Sequence of chain 1.B:
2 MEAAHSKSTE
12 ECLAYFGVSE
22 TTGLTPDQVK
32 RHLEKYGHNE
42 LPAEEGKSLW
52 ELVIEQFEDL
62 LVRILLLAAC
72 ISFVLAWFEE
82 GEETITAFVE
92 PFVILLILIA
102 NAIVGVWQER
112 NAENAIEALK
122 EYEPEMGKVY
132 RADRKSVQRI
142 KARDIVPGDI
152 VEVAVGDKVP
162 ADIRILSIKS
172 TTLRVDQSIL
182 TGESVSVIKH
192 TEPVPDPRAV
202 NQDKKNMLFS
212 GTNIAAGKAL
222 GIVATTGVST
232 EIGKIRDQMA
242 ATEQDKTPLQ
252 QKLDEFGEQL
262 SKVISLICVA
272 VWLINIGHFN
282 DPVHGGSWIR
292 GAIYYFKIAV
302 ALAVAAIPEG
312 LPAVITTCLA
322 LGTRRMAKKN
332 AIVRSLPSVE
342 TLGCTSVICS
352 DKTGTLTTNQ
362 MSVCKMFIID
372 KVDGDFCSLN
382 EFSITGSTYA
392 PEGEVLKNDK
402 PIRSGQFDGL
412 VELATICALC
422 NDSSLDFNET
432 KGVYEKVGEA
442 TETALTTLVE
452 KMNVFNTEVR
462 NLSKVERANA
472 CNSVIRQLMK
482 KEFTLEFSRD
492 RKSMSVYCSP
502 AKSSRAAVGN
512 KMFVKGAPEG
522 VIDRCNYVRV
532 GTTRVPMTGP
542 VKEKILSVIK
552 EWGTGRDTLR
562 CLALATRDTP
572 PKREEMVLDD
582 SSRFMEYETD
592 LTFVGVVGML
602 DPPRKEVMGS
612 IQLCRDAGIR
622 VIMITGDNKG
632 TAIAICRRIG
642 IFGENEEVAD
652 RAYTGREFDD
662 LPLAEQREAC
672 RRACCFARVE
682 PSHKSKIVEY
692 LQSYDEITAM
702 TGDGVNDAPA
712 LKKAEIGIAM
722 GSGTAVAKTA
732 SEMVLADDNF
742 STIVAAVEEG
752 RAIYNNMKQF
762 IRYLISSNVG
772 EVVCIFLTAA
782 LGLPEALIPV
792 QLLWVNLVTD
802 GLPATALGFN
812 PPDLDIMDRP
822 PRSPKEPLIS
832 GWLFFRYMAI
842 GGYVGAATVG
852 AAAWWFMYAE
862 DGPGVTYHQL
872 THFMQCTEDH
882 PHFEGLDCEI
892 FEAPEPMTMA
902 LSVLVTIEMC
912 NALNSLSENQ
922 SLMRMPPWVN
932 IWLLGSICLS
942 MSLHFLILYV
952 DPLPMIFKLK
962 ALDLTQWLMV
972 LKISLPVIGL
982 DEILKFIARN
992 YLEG

Binding-site contacts:
Ligand atom O2G contacts residue LYS206 of chain 1.B at 2.9 Å (salt-bridge).
Ligand atom O2B contacts residue MG1 of chain 1.N at 2.4 Å.
Ligand atom C1' contacts residue THR442 of chain 1.B at 3.6 Å.
Ligand atom PB contacts residue MG1 of chain 1.N at 3.4 Å.
Ligand atom O5F contacts residue LYS516 of chain 1.B at 3.3 Å (salt-bridge).
Ligand atom C2 contacts residue ARG561 of chain 1.B at 3.6 Å.
Ligand atom O3G contacts residue ASN629 of chain 1.B at 3.0 Å (h-bond).
Ligand atom O4' contacts residue SER187 of chain 1.B at 3.8 Å.
Ligand atom O2A contacts residue ILE189 of chain 1.B at 3.7 Å.
Ligand atom O5F contacts residue GLY517 of chain 1.B at 3.5 Å.
Ligand atom PG contacts residue MG1 of chain 1.N at 3.7 Å.
Ligand atom O4F contacts residue MET495 of chain 1.B at 3.4 Å (h-bond).
Ligand atom N7 contacts residue MG1 of chain 1.N at 3.6 Å.
Ligand atom O3B contacts residue LYS206 of chain 1.B at 3.5 Å (salt-bridge).
Ligand atom C8 contacts residue VAL186 of chain 1.B at 3.5 Å (hydrophobic).
Ligand atom O3A contacts residue MG1 of chain 1.N at 3.7 Å.
Ligand atom O1G contacts residue ARG679 of chain 1.B at 3.5 Å (salt-bridge).
Ligand atom O2A contacts residue VAL188 of chain 1.B at 3.2 Å.
Ligand atom C1' contacts residue VAL186 of chain 1.B at 3.6 Å (hydrophobic).
Ligand atom O4F contacts residue LYS516 of chain 1.B at 2.9 Å (salt-bridge).
Ligand atom O7F contacts residue THR442 of chain 1.B at 3.4 Å (h-bond).
Ligand atom PG contacts residue LYS206 of chain 1.B at 3.4 Å.
Ligand atom N4F contacts residue PHE488 of chain 1.B at 3.7 Å.
Ligand atom O1G contacts residue LYS206 of chain 1.B at 3.3 Å (salt-bridge).
Ligand atom C6 contacts residue ARG561 of chain 1.B at 3.6 Å.
Ligand atom C4' contacts residue SER187 of chain 1.B at 3.8 Å.
Ligand atom O4' contacts residue VAL186 of chain 1.B at 3.1 Å.
Ligand atom O3G contacts residue MG1 of chain 1.N at 3.0 Å.
Ligand atom N1 contacts residue ARG561 of chain 1.B at 3.2 Å.
Ligand atom N3 contacts residue THR442 of chain 1.B at 3.8 Å.
Ligand atom O2F contacts residue ALA518 of chain 1.B at 3.8 Å.
Ligand atom C3F contacts residue PHE488 of chain 1.B at 3.7 Å (hydrophobic).
Ligand atom N6F contacts residue THR442 of chain 1.B at 3.7 Å.
Ligand atom N9 contacts residue VAL186 of chain 1.B at 3.4 Å.
Ligand atom O2B contacts residue ARG561 of chain 1.B at 3.6 Å (salt-bridge).
Ligand atom N4F contacts residue LYS516 of chain 1.B at 3.6 Å (salt-bridge).
Ligand atom O1B contacts residue ARG561 of chain 1.B at 3.4 Å (salt-bridge).
Ligand atom O1A contacts residue LYS206 of chain 1.B at 3.6 Å (salt-bridge).
Ligand atom O5F contacts residue PHE488 of chain 1.B at 3.8 Å.
Ligand atom C5' contacts residue SER187 of chain 1.B at 3.4 Å.

A small-molecule ligand and the protein it binds are described below.
Small molecule (SMILES): Nc1ncnc2c1ncn2[C@@H]1O[C@H](COP(=O)(O)OP(=O)(O)OP(=O)(O)O)[C@H]2OC3(O[C@H]21)C([N+](=O)[O-])=CC(=[N+]([O-])O)C=C3[N+](=O)[O-]